This protein binds this small molecule.
Small molecule (SMILES): CC(=O)N[C@@H]1[C@@H](O)[C@H](O)[C@@H](CO)O[C@H]1O

Sequence of chain 2.A:
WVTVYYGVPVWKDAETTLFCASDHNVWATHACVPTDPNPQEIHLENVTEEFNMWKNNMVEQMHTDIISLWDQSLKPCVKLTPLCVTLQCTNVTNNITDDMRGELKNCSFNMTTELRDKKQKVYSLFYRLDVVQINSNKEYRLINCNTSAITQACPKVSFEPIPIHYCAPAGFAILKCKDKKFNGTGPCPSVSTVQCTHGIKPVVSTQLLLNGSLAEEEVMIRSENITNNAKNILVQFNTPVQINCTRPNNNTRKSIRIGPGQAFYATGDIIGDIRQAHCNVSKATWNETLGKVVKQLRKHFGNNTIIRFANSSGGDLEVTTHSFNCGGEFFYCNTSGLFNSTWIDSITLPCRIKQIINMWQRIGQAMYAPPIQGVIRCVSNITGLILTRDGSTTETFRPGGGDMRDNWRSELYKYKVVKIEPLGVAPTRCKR

Binding-site contacts:
Ligand atom C7 contacts residue HIS356 of chain 2.A at 4.2 Å.
Ligand atom C3 contacts residue THR241 of chain 2.A at 4.2 Å.
Ligand atom C2 contacts residue ASN239 of chain 2.A at 2.3 Å.
Ligand atom O7 contacts residue ASN239 of chain 2.A at 4.1 Å.
Ligand atom C5 contacts residue THR241 of chain 2.A at 4.2 Å.
Ligand atom O7 contacts residue HIS356 of chain 2.A at 3.5 Å.
Ligand atom C8 contacts residue SER279 of chain 2.A at 3.7 Å.
Ligand atom C1 contacts residue THR241 of chain 2.A at 3.8 Å.
Ligand atom N2 contacts residue ASN239 of chain 2.A at 2.7 Å (h-bond).
Ligand atom O5 contacts residue ASN239 of chain 2.A at 2.4 Å (h-bond).
Ligand atom C8 contacts residue HIS356 of chain 2.A at 4.4 Å.
Ligand atom C2 contacts residue THR241 of chain 2.A at 4.4 Å.
Ligand atom C3 contacts residue ASN239 of chain 2.A at 3.6 Å.
Ligand atom O5 contacts residue THR241 of chain 2.A at 4.3 Å.
Ligand atom C4 contacts residue ASN239 of chain 2.A at 4.1 Å.
Ligand atom C7 contacts residue ASN239 of chain 2.A at 3.6 Å.
Ligand atom C1 contacts residue ASN239 of chain 2.A at 1.4 Å.
Ligand atom C8 contacts residue ILE282 of chain 2.A at 4.1 Å (hydrophobic).
Ligand atom C5 contacts residue ASN239 of chain 2.A at 3.6 Å.